A protein and the small-molecule ligand that binds it are described below.
Small molecule (SMILES): CC(=O)N[C@@H]1[C@@H](O)[C@H](O)[C@@H](CO)O[C@H]1O

Sequence of chain 1.E:
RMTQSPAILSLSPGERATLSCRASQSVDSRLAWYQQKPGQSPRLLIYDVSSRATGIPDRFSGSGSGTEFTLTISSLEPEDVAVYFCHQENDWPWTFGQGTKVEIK

Sequence of chain 1.D:
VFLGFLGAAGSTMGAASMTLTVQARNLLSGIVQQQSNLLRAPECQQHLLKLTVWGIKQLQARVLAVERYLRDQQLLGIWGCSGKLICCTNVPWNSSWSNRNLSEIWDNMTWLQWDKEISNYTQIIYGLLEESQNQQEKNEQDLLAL

Binding-site contacts:
Ligand atom C7 contacts residue ASN107 of chain 1.D at 3.7 Å.
Ligand atom O5 contacts residue ASN107 of chain 1.D at 2.5 Å (h-bond).
Ligand atom N2 contacts residue ASN107 of chain 1.D at 2.9 Å (h-bond).
Ligand atom C5 contacts residue ASN107 of chain 1.D at 3.9 Å.
Ligand atom N2 contacts residue SER109 of chain 1.D at 3.3 Å (h-bond).
Ligand atom C8 contacts residue THR56 of chain 1.E at 3.1 Å.
Ligand atom C1 contacts residue ASN107 of chain 1.D at 1.5 Å.
Ligand atom C3 contacts residue ASN107 of chain 1.D at 3.9 Å.
Ligand atom C2 contacts residue ASN107 of chain 1.D at 2.5 Å.
Ligand atom O7 contacts residue ASN107 of chain 1.D at 4.1 Å.
Ligand atom O5 contacts residue GLU110 of chain 1.D at 4.0 Å.
Ligand atom C2 contacts residue SER109 of chain 1.D at 4.4 Å.
Ligand atom C1 contacts residue SER109 of chain 1.D at 4.3 Å.
Ligand atom C4 contacts residue ASN107 of chain 1.D at 4.4 Å.
Ligand atom C7 contacts residue SER109 of chain 1.D at 3.9 Å.
Ligand atom C7 contacts residue THR56 of chain 1.E at 4.3 Å.
Ligand atom C1 contacts residue GLU110 of chain 1.D at 4.4 Å.
Ligand atom C8 contacts residue SER109 of chain 1.D at 3.6 Å.